Sequence of chain 1.A:
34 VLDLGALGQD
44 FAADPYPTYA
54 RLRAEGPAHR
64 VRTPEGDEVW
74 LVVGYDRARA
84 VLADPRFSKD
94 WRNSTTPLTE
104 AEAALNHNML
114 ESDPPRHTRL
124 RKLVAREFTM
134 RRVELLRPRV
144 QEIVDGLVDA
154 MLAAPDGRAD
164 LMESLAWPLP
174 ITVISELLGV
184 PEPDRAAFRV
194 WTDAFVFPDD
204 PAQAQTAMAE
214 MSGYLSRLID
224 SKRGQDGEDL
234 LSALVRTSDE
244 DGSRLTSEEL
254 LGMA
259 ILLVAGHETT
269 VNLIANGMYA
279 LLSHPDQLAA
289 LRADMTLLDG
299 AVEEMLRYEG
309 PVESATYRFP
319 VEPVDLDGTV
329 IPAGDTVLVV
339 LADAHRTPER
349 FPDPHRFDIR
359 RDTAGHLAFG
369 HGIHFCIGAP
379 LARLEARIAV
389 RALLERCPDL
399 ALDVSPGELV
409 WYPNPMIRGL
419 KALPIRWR

Binding-site contacts:
Ligand atom C1 contacts residue HEM1 of chain 1.C at 3.4 Å.
Ligand atom O4 contacts residue 4AF258 of chain 1.A at 3.7 Å.
Ligand atom O6 contacts residue GLU266 of chain 1.A at 3.9 Å.
Ligand atom C20 contacts residue VAL199 of chain 1.A at 3.9 Å (hydrophobic).
Ligand atom C23 contacts residue ILE415 of chain 1.A at 3.9 Å (hydrophobic).
Ligand atom C13 contacts residue LEU101 of chain 1.A at 4.0 Å (hydrophobic).
Ligand atom O1 contacts residue THR314 of chain 1.A at 3.5 Å.
Ligand atom C11 contacts residue MET211 of chain 1.A at 3.9 Å (hydrophobic).
Ligand atom C7 contacts residue 4AF258 of chain 1.A at 3.6 Å.
Ligand atom C19 contacts residue MET414 of chain 1.A at 3.6 Å (hydrophobic).
Ligand atom C17 contacts residue PHE198 of chain 1.A at 4.0 Å (hydrophobic).
Ligand atom C2 contacts residue LEU113 of chain 1.A at 3.8 Å (hydrophobic).
Ligand atom C20 contacts residue PHE198 of chain 1.A at 3.5 Å (hydrophobic).
Ligand atom C10 contacts residue PHE198 of chain 1.A at 3.9 Å (hydrophobic).
Ligand atom C24 contacts residue ALA263 of chain 1.A at 4.1 Å (hydrophobic).
Ligand atom O1 contacts residue MET414 of chain 1.A at 4.0 Å.
Ligand atom C14 contacts residue TRP94 of chain 1.A at 3.3 Å (hydrophobic).
Ligand atom C25 contacts residue ILE415 of chain 1.A at 4.0 Å (hydrophobic).
Ligand atom C22 contacts residue MET414 of chain 1.A at 3.8 Å (hydrophobic).
Ligand atom O2 contacts residue VAL262 of chain 1.A at 4.0 Å.
Ligand atom C21 contacts residue ILE415 of chain 1.A at 3.7 Å (hydrophobic).
Ligand atom C22 contacts residue ILE415 of chain 1.A at 3.4 Å (hydrophobic).
Ligand atom C24 contacts residue THR267 of chain 1.A at 3.7 Å.
Ligand atom C10 contacts residue 4AF258 of chain 1.A at 3.8 Å.
Ligand atom C2 contacts residue THR314 of chain 1.A at 3.9 Å.
Ligand atom C3 contacts residue ALA263 of chain 1.A at 4.0 Å (hydrophobic).
Ligand atom C25 contacts residue MET414 of chain 1.A at 3.8 Å (hydrophobic).
Ligand atom C17 contacts residue VAL262 of chain 1.A at 3.5 Å (hydrophobic).
Ligand atom O5 contacts residue GLU114 of chain 1.A at 3.8 Å.
Ligand atom C1 contacts residue THR267 of chain 1.A at 4.0 Å.
Ligand atom C6 contacts residue THR314 of chain 1.A at 3.8 Å.
Ligand atom C20 contacts residue ASN412 of chain 1.A at 3.7 Å.
Ligand atom C15 contacts residue 4AF258 of chain 1.A at 4.0 Å.
Ligand atom C5 contacts residue THR314 of chain 1.A at 4.0 Å.
Ligand atom C13 contacts residue GLU105 of chain 1.A at 3.3 Å.
Ligand atom C1 contacts residue ALA263 of chain 1.A at 3.3 Å (hydrophobic).
Ligand atom C17 contacts residue 4AF258 of chain 1.A at 3.8 Å.
Ligand atom O6 contacts residue VAL199 of chain 1.A at 3.7 Å.
Ligand atom O2 contacts residue ALA263 of chain 1.A at 3.8 Å.
Ligand atom C10 contacts residue MET211 of chain 1.A at 3.8 Å (hydrophobic).

A small-molecule ligand and the protein it binds are described below.
Small molecule (SMILES): CC[C@H]1OC(=O)[C@H](C)[C@@H](O[C@H]2O[C@@H](C)C[C@@H](N(C)C)[C@@H]2O)[C@@H](C)C[C@H](C)C(=O)/C=C/[C@H]1C